Binding-site contacts:
Ligand atom C2 contacts residue GLY424 of chain 1.D at 4.1 Å.
Ligand atom OP2 contacts residue ASP411 of chain 1.N at 4.2 Å.
Ligand atom N7 contacts residue HIS415 of chain 1.D at 3.0 Å (h-bond).
Ligand atom N1 contacts residue PRO416 of chain 1.D at 3.4 Å (h-bond).
Ligand atom O5' contacts residue DC1 of chain 1.OB at 2.5 Å (h-bond).
Ligand atom N3 contacts residue PRO205 of chain 1.D at 4.4 Å.
Ligand atom O4' contacts residue DC1 of chain 1.OB at 4.2 Å.
Ligand atom N9 contacts residue PRO416 of chain 1.D at 4.3 Å.
Ligand atom N6 contacts residue PRO205 of chain 1.D at 4.2 Å.
Ligand atom C2 contacts residue PRO205 of chain 1.D at 4.0 Å (hydrophobic).
Ligand atom N6 contacts residue PRO416 of chain 1.D at 2.8 Å (h-bond).
Ligand atom C8 contacts residue PRO416 of chain 1.D at 4.5 Å (hydrophobic).
Ligand atom C5 contacts residue HIS415 of chain 1.D at 4.3 Å.
Ligand atom C4 contacts residue PRO416 of chain 1.D at 4.0 Å (hydrophobic).
Ligand atom C6 contacts residue PRO205 of chain 1.D at 3.9 Å (hydrophobic).
Ligand atom N3 contacts residue PRO416 of chain 1.D at 4.1 Å.
Ligand atom N6 contacts residue ASN394 of chain 1.D at 4.3 Å.
Ligand atom C6 contacts residue PRO416 of chain 1.D at 2.9 Å (hydrophobic).
Ligand atom C2 contacts residue PRO416 of chain 1.D at 4.2 Å (hydrophobic).
Ligand atom N1 contacts residue GLY424 of chain 1.D at 3.9 Å.
Ligand atom C2' contacts residue PRO416 of chain 1.D at 4.5 Å (hydrophobic).
Ligand atom OP2 contacts residue DC1 of chain 1.OB at 2.5 Å (h-bond).
Ligand atom P contacts residue DC1 of chain 1.OB at 1.6 Å.
Ligand atom N1 contacts residue PRO205 of chain 1.D at 4.0 Å.
Ligand atom N6 contacts residue SER417 of chain 1.D at 3.5 Å.
Ligand atom C5 contacts residue PRO205 of chain 1.D at 4.2 Å (hydrophobic).
Ligand atom OP1 contacts residue DC1 of chain 1.OB at 2.5 Å (h-bond).
Ligand atom C8 contacts residue HIS415 of chain 1.D at 3.3 Å.
Ligand atom N7 contacts residue PRO416 of chain 1.D at 3.7 Å.
Ligand atom C5 contacts residue PRO416 of chain 1.D at 3.2 Å (hydrophobic).
Ligand atom C5' contacts residue DC1 of chain 1.OB at 3.8 Å.

A protein and the small-molecule ligand that binds it are described below.
Small molecule (SMILES): Nc1ncnc2c1ncn2[C@H]1C[C@H](O)[C@@H](COP(=O)(O)O)O1

Sequence of chain 1.N:
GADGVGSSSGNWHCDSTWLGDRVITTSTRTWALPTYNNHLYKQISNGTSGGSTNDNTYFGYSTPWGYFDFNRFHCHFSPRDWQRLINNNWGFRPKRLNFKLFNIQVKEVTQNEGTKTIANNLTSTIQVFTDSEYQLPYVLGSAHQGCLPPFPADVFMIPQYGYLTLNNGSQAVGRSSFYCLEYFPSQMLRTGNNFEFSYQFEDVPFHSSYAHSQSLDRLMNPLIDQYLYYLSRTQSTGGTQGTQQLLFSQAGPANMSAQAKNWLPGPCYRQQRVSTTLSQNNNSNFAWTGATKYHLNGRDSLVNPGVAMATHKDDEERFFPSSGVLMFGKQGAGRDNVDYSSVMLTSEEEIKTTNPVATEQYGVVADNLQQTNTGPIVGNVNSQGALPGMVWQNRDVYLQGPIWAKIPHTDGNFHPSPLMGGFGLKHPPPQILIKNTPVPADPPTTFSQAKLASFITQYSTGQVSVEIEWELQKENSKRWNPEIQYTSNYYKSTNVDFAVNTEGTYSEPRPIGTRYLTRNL

Sequence of chain 1.D:
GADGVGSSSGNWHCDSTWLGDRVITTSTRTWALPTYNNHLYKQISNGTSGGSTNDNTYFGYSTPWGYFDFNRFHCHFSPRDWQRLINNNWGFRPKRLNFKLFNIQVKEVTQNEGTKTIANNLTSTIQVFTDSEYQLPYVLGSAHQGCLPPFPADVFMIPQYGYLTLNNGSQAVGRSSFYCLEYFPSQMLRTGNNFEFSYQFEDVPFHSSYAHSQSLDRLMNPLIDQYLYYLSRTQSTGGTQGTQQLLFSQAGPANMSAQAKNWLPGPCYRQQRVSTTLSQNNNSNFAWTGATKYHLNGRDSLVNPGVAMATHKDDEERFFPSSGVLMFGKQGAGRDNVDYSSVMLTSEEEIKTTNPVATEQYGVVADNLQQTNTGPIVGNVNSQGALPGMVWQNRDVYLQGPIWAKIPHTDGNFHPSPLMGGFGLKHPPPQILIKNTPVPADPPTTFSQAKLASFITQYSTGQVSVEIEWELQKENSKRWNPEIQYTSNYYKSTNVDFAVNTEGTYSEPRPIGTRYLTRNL